Sequence of chain 1.A:
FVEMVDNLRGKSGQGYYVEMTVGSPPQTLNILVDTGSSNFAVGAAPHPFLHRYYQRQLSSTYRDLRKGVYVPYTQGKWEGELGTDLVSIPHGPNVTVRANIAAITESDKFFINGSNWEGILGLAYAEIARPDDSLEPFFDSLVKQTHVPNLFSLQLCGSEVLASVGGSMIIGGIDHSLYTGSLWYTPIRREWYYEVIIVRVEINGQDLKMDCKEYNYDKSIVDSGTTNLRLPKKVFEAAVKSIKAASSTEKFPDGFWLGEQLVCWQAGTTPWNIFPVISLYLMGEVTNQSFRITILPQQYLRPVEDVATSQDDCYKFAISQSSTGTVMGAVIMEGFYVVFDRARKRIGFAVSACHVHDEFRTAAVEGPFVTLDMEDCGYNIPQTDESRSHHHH

Binding-site contacts:
Ligand atom O19 contacts residue SER41 of chain 1.A at 3.9 Å.
Ligand atom C4 contacts residue THR238 of chain 1.A at 3.5 Å.
Ligand atom C3 contacts residue ILE116 of chain 1.A at 3.9 Å (hydrophobic).
Ligand atom C8 contacts residue TRP121 of chain 1.A at 3.8 Å (hydrophobic).
Ligand atom C18 contacts residue TYR77 of chain 1.A at 3.6 Å (hydrophobic).
Ligand atom C4 contacts residue GLY19 of chain 1.A at 3.4 Å.
Ligand atom F28 contacts residue LEU36 of chain 1.A at 3.3 Å.
Ligand atom N26 contacts residue ASP234 of chain 1.A at 2.7 Å (salt-bridge).
Ligand atom C17 contacts residue TYR77 of chain 1.A at 3.5 Å (hydrophobic).
Ligand atom C15 contacts residue ASP38 of chain 1.A at 3.8 Å.
Ligand atom N26 contacts residue ASP38 of chain 1.A at 2.8 Å (salt-bridge).
Ligand atom C3 contacts residue GLY17 of chain 1.A at 3.5 Å.
Ligand atom C9 contacts residue PHE114 of chain 1.A at 3.9 Å (hydrophobic).
Ligand atom N5 contacts residue GLN18 of chain 1.A at 3.9 Å.
Ligand atom C4 contacts residue GLN18 of chain 1.A at 3.5 Å.
Ligand atom C4 contacts residue GLY17 of chain 1.A at 3.5 Å.
Ligand atom C22 contacts residue ASP38 of chain 1.A at 3.4 Å.
Ligand atom C12 contacts residue GLY236 of chain 1.A at 3.3 Å.
Ligand atom N21 contacts residue GLY236 of chain 1.A at 3.9 Å.
Ligand atom N21 contacts residue ASP38 of chain 1.A at 2.6 Å (salt-bridge).
Ligand atom C2 contacts residue ILE116 of chain 1.A at 3.7 Å (hydrophobic).
Ligand atom C1 contacts residue GLY236 of chain 1.A at 3.7 Å.
Ligand atom C6 contacts residue GLY236 of chain 1.A at 3.2 Å.
Ligand atom C7 contacts residue LEU36 of chain 1.A at 3.9 Å (hydrophobic).
Ligand atom C27 contacts residue GLY236 of chain 1.A at 3.9 Å.
Ligand atom C27 contacts residue ASP234 of chain 1.A at 3.6 Å.
Ligand atom O13 contacts residue PHE114 of chain 1.A at 3.3 Å.
Ligand atom F28 contacts residue GLY236 of chain 1.A at 3.0 Å.
Ligand atom N26 contacts residue GLY236 of chain 1.A at 3.4 Å (h-bond).
Ligand atom C22 contacts residue GLY236 of chain 1.A at 3.4 Å.
Ligand atom C17 contacts residue TRP82 of chain 1.A at 3.7 Å (hydrophobic).
Ligand atom C27 contacts residue THR237 of chain 1.A at 3.5 Å.
Ligand atom C9 contacts residue TRP121 of chain 1.A at 4.0 Å (hydrophobic).
Ligand atom C22 contacts residue ASP234 of chain 1.A at 3.9 Å.
Ligand atom N5 contacts residue GLY19 of chain 1.A at 3.4 Å.
Ligand atom N5 contacts residue GLY236 of chain 1.A at 3.7 Å.
Ligand atom N26 contacts residue GLY40 of chain 1.A at 3.8 Å.
Ligand atom N23 contacts residue GLY236 of chain 1.A at 3.6 Å.
Ligand atom C16 contacts residue ASP38 of chain 1.A at 3.7 Å.
Ligand atom C3 contacts residue GLN18 of chain 1.A at 4.0 Å.

This small molecule binds to this protein.
Small molecule (SMILES): CN1C(=O)[C@]2(N=C1N)c1cc(-c3cccnc3F)ccc1O[C@H]1CCOC[C@@H]12